Sequence of chain 1.B:
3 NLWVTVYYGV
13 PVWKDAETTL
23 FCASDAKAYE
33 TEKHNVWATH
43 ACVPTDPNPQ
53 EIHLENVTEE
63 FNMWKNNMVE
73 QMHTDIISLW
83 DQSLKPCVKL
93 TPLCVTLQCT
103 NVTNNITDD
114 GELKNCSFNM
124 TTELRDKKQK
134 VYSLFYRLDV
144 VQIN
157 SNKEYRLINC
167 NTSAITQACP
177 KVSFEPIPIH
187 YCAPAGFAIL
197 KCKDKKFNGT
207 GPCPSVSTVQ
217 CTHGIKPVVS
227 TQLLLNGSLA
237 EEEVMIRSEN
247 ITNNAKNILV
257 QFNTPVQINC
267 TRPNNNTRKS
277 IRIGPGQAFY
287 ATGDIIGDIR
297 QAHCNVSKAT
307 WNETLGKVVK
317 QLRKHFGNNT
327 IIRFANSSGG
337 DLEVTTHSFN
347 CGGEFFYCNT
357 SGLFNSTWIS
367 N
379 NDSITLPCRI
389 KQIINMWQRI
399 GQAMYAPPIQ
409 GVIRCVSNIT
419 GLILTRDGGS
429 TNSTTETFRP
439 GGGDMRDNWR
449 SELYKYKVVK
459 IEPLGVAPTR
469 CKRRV

Binding-site contacts:
Ligand atom O6 contacts residue PRO208 of chain 1.B at 3.4 Å.
Ligand atom N2 contacts residue THR206 of chain 1.B at 3.0 Å (h-bond).
Ligand atom O7 contacts residue THR206 of chain 1.B at 4.4 Å.
Ligand atom C8 contacts residue THR206 of chain 1.B at 3.7 Å.
Ligand atom C8 contacts residue SER244 of chain 1.B at 3.7 Å.
Ligand atom N2 contacts residue ASN204 of chain 1.B at 2.9 Å (h-bond).
Ligand atom C2 contacts residue THR206 of chain 1.B at 3.6 Å.
Ligand atom C7 contacts residue THR206 of chain 1.B at 3.5 Å.
Ligand atom O5 contacts residue ASN204 of chain 1.B at 2.4 Å (h-bond).
Ligand atom C7 contacts residue ASN204 of chain 1.B at 3.1 Å.
Ligand atom C8 contacts residue ASN204 of chain 1.B at 4.3 Å.
Ligand atom C5 contacts residue THR206 of chain 1.B at 4.5 Å.
Ligand atom O6 contacts residue ASN204 of chain 1.B at 4.1 Å.
Ligand atom C6 contacts residue GLU62 of chain 1.B at 4.5 Å.
Ligand atom O6 contacts residue GLY207 of chain 1.B at 4.3 Å.
Ligand atom O7 contacts residue ASN204 of chain 1.B at 3.1 Å (h-bond).
Ligand atom O5 contacts residue PRO208 of chain 1.B at 3.9 Å.
Ligand atom C5 contacts residue PRO208 of chain 1.B at 4.2 Å (hydrophobic).
Ligand atom C3 contacts residue THR206 of chain 1.B at 4.4 Å.
Ligand atom C5 contacts residue ASN204 of chain 1.B at 3.6 Å.
Ligand atom O5 contacts residue THR206 of chain 1.B at 4.3 Å.
Ligand atom C4 contacts residue ASN204 of chain 1.B at 4.2 Å.
Ligand atom C3 contacts residue ASN204 of chain 1.B at 3.8 Å.
Ligand atom C2 contacts residue ASN204 of chain 1.B at 2.4 Å.
Ligand atom C1 contacts residue THR206 of chain 1.B at 3.2 Å.
Ligand atom C6 contacts residue PRO208 of chain 1.B at 3.5 Å (hydrophobic).
Ligand atom C1 contacts residue ASN204 of chain 1.B at 1.4 Å.
Ligand atom O6 contacts residue GLU62 of chain 1.B at 3.2 Å (salt-bridge).
Ligand atom C8 contacts residue GLU245 of chain 1.B at 3.8 Å.

A small-molecule ligand and the protein it binds are described below.
Small molecule (SMILES): CC(=O)N[C@H]1[C@H](O[C@H]2[C@H](O)[C@@H](NC(C)=O)CO[C@@H]2CO)O[C@H](CO)[C@@H](O)[C@@H]1O